A protein and the small-molecule ligand that binds it are described below.
Small molecule (SMILES): O=C(O)c1ccccc1C(=O)c1ccc(F)cc1

Sequence of chain 1.B:
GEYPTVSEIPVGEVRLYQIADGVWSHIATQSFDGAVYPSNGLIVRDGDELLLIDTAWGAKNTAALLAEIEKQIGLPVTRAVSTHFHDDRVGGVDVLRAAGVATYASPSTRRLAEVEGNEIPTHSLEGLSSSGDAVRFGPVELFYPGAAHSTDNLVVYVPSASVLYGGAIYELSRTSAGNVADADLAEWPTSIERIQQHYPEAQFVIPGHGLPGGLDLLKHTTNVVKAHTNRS

Binding-site contacts:
Ligand atom C03 contacts residue ASN210 of chain 1.B at 3.4 Å.
Ligand atom O15 contacts residue OH1 of chain 1.N at 3.1 Å (h-bond).
Ligand atom O15 contacts residue ZN1 of chain 1.K at 2.2 Å.
Ligand atom O15 contacts residue OCS198 of chain 1.B at 3.2 Å (h-bond).
Ligand atom O18 contacts residue ZN1 of chain 1.J at 3.5 Å.
Ligand atom C11 contacts residue PHE62 of chain 1.B at 4.0 Å (hydrophobic).
Ligand atom C16 contacts residue ZN1 of chain 1.K at 4.0 Å.
Ligand atom C04 contacts residue TRP87 of chain 1.B at 3.7 Å (hydrophobic).
Ligand atom O14 contacts residue HIS179 of chain 1.B at 3.5 Å.
Ligand atom C07 contacts residue TYR67 of chain 1.B at 3.6 Å (hydrophobic).
Ligand atom C12 contacts residue HIS179 of chain 1.B at 3.7 Å.
Ligand atom C05 contacts residue TRP87 of chain 1.B at 3.4 Å (hydrophobic).
Ligand atom O14 contacts residue ARG205 of chain 1.B at 3.5 Å (salt-bridge).
Ligand atom O15 contacts residue HIS240 of chain 1.B at 3.0 Å (h-bond).
Ligand atom C16 contacts residue OH1 of chain 1.N at 3.3 Å.
Ligand atom C04 contacts residue OH1 of chain 1.N at 3.7 Å.
Ligand atom C17 contacts residue OH1 of chain 1.N at 3.5 Å.
Ligand atom C12 contacts residue HIS240 of chain 1.B at 3.4 Å.
Ligand atom C01 contacts residue HIS240 of chain 1.B at 3.8 Å.
Ligand atom O18 contacts residue ASN210 of chain 1.B at 3.1 Å (h-bond).
Ligand atom C10 contacts residue HIS240 of chain 1.B at 3.2 Å.
Ligand atom C08 contacts residue HIS240 of chain 1.B at 4.0 Å.
Ligand atom O18 contacts residue OH1 of chain 1.N at 3.2 Å (h-bond).
Ligand atom C12 contacts residue ARG205 of chain 1.B at 4.0 Å.
Ligand atom C04 contacts residue ASP118 of chain 1.B at 3.8 Å.
Ligand atom C08 contacts residue TYR67 of chain 1.B at 3.3 Å (hydrophobic).
Ligand atom C09 contacts residue HIS240 of chain 1.B at 3.3 Å.
Ligand atom C16 contacts residue ASN210 of chain 1.B at 3.8 Å.
Ligand atom C10 contacts residue ZN1 of chain 1.K at 3.7 Å.
Ligand atom C12 contacts residue ZN1 of chain 1.K at 3.3 Å.
Ligand atom C05 contacts residue ASP118 of chain 1.B at 3.7 Å.
Ligand atom O18 contacts residue HIS179 of chain 1.B at 3.3 Å.
Ligand atom O15 contacts residue HIS179 of chain 1.B at 3.3 Å.
Ligand atom C09 contacts residue ARG205 of chain 1.B at 3.4 Å.
Ligand atom C12 contacts residue OH1 of chain 1.N at 4.0 Å.
Ligand atom C03 contacts residue HIS116 of chain 1.B at 3.9 Å.
Ligand atom C08 contacts residue ARG205 of chain 1.B at 3.6 Å.
Ligand atom O14 contacts residue ASN210 of chain 1.B at 3.6 Å (h-bond).
Ligand atom F13 contacts residue ASP117 of chain 1.B at 3.2 Å.
Ligand atom C02 contacts residue HIS116 of chain 1.B at 4.0 Å.